Sequence of chain 1.B:
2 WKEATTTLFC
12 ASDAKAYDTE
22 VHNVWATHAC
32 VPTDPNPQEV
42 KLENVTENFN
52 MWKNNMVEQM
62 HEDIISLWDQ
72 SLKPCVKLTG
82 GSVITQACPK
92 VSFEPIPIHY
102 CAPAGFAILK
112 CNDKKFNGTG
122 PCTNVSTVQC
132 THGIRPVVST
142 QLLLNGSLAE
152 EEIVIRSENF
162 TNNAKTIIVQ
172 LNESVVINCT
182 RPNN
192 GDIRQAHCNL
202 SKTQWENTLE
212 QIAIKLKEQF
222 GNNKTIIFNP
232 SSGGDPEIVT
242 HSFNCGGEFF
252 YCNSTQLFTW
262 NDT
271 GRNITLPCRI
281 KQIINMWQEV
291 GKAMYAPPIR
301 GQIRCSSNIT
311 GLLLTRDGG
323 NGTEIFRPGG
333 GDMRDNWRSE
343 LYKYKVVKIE

Binding-site contacts:
Ligand atom C2 contacts residue THR256 of chain 1.B at 3.6 Å.
Ligand atom C3 contacts residue NAG1 of chain 2.BA at 4.2 Å.
Ligand atom C7 contacts residue ASN254 of chain 1.B at 3.5 Å.
Ligand atom C4 contacts residue THR256 of chain 1.B at 4.5 Å.
Ligand atom C4 contacts residue NAG1 of chain 2.BA at 4.2 Å.
Ligand atom C2 contacts residue ASN254 of chain 1.B at 2.5 Å.
Ligand atom O7 contacts residue GLN257 of chain 1.B at 3.5 Å (h-bond).
Ligand atom C1 contacts residue THR256 of chain 1.B at 3.4 Å.
Ligand atom C7 contacts residue GLN257 of chain 1.B at 4.5 Å.
Ligand atom O7 contacts residue ASN254 of chain 1.B at 3.4 Å (h-bond).
Ligand atom C3 contacts residue ASN254 of chain 1.B at 3.8 Å.
Ligand atom C4 contacts residue ASN254 of chain 1.B at 4.3 Å.
Ligand atom O5 contacts residue ASN254 of chain 1.B at 2.4 Å (h-bond).
Ligand atom O3 contacts residue NAG1 of chain 2.BA at 4.2 Å.
Ligand atom C1 contacts residue ASN254 of chain 1.B at 1.4 Å.
Ligand atom O4 contacts residue NAG1 of chain 2.BA at 3.1 Å (h-bond).
Ligand atom O5 contacts residue THR256 of chain 1.B at 3.3 Å (h-bond).
Ligand atom N2 contacts residue ASN254 of chain 1.B at 2.9 Å (h-bond).
Ligand atom C5 contacts residue THR256 of chain 1.B at 4.4 Å.
Ligand atom C5 contacts residue ASN254 of chain 1.B at 3.7 Å.
Ligand atom O7 contacts residue THR256 of chain 1.B at 3.6 Å.
Ligand atom O6 contacts residue THR256 of chain 1.B at 4.4 Å.

A protein and the small-molecule ligand that binds it are described below.
Small molecule (SMILES): CC(=O)N[C@@H]1[C@@H](O)[C@H](O)[C@@H](CO)O[C@H]1O